Binding-site contacts:
Ligand atom C05 contacts residue MET32 of chain 4.A at 4.2 Å (hydrophobic).
Ligand atom N03 contacts residue PHE66 of chain 4.A at 4.5 Å.
Ligand atom C33 contacts residue PHE66 of chain 4.A at 4.4 Å (hydrophobic).
Ligand atom C23 contacts residue ILE79 of chain 4.A at 4.1 Å (hydrophobic).
Ligand atom O04 contacts residue PHE66 of chain 4.A at 4.3 Å.
Ligand atom C24 contacts residue ILE79 of chain 4.A at 3.6 Å (hydrophobic).
Ligand atom C30 contacts residue PHE66 of chain 4.A at 4.2 Å (hydrophobic).
Ligand atom C02 contacts residue MET32 of chain 4.A at 3.6 Å (hydrophobic).
Ligand atom C24 contacts residue PHE66 of chain 4.A at 4.3 Å (hydrophobic).
Ligand atom C32 contacts residue PHE66 of chain 4.A at 4.2 Å (hydrophobic).
Ligand atom C33 contacts residue ASP70 of chain 4.A at 4.5 Å.
Ligand atom C04 contacts residue MET32 of chain 4.A at 3.6 Å (hydrophobic).
Ligand atom C01 contacts residue MET32 of chain 4.A at 4.5 Å (hydrophobic).
Ligand atom C22 contacts residue GLY82 of chain 4.A at 4.5 Å.
Ligand atom O03 contacts residue ILE79 of chain 4.A at 4.5 Å.
Ligand atom O04 contacts residue MET32 of chain 4.A at 3.9 Å.
Ligand atom C25 contacts residue GLU81 of chain 4.A at 3.9 Å.
Ligand atom O02 contacts residue ILE79 of chain 4.A at 4.1 Å.
Ligand atom C24 contacts residue GLU81 of chain 4.A at 4.3 Å.
Ligand atom C22 contacts residue LEU36 of chain 4.A at 4.2 Å (hydrophobic).
Ligand atom C06 contacts residue MET32 of chain 4.A at 3.5 Å (hydrophobic).
Ligand atom C25 contacts residue GLY82 of chain 4.A at 4.1 Å.
Ligand atom C03 contacts residue MET32 of chain 4.A at 4.3 Å (hydrophobic).
Ligand atom C22 contacts residue PHE66 of chain 4.A at 3.7 Å (hydrophobic).
Ligand atom C25 contacts residue PHE66 of chain 4.A at 4.3 Å (hydrophobic).
Ligand atom C25 contacts residue ILE79 of chain 4.A at 4.3 Å (hydrophobic).
Ligand atom C32 contacts residue ASP70 of chain 4.A at 3.8 Å.
Ligand atom C31 contacts residue PHE66 of chain 4.A at 4.0 Å (hydrophobic).

This small molecule binds to this protein.
Small molecule (SMILES): C[C@H](C[C@@H](C[C@H](C[C@@H](C[C@@H](CCN1CCCC1=O)N1CCCC1=O)N1CCCC1=O)N1CCCC1=O)N1CCCC1=O)N1CCCC1=O

Sequence of chain 4.A:
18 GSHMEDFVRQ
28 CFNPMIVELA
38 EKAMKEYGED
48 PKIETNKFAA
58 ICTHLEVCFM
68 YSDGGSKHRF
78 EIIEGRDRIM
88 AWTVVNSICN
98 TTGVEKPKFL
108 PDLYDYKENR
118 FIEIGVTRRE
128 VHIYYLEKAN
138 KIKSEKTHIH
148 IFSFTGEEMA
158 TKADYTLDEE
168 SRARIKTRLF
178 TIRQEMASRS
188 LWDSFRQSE